The protein below binds the small molecule below.
Small molecule (SMILES): C=CC(=O)Nc1cc(Nc2nccc(-c3cn(C)c4ccccc34)n2)c(OC)cc1N(C)CCN(C)C

Binding-site contacts:
Ligand atom C6 contacts residue GLY103 of chain 1.A at 3.6 Å.
Ligand atom C13 contacts residue GLU111 of chain 1.A at 3.3 Å.
Ligand atom C3 contacts residue LEU25 of chain 1.A at 3.6 Å (hydrophobic).
Ligand atom C15 contacts residue MET100 of chain 1.A at 3.7 Å (hydrophobic).
Ligand atom C16 contacts residue ALA50 of chain 1.A at 3.5 Å (hydrophobic).
Ligand atom C12 contacts residue ASP107 of chain 1.A at 3.0 Å.
Ligand atom C21 contacts residue VAL33 of chain 1.A at 3.4 Å (hydrophobic).
Ligand atom C23 contacts residue PHE30 of chain 1.A at 3.9 Å (hydrophobic).
Ligand atom C26 contacts residue VAL33 of chain 1.A at 3.8 Å (hydrophobic).
Ligand atom O1 contacts residue PRO101 of chain 1.A at 3.5 Å (h-bond).
Ligand atom C4 contacts residue LEU25 of chain 1.A at 3.7 Å (hydrophobic).
Ligand atom C5 contacts residue LEU25 of chain 1.A at 3.7 Å (hydrophobic).
Ligand atom O1 contacts residue LEU99 of chain 1.A at 3.6 Å.
Ligand atom N3 contacts residue LEU99 of chain 1.A at 3.9 Å.
Ligand atom C22 contacts residue VAL33 of chain 1.A at 3.7 Å (hydrophobic).
Ligand atom O1 contacts residue MET100 of chain 1.A at 3.5 Å (h-bond).
Ligand atom C17 contacts residue LEU151 of chain 1.A at 3.6 Å (hydrophobic).
Ligand atom C16 contacts residue GLN98 of chain 1.A at 3.4 Å.
Ligand atom C4 contacts residue PRO101 of chain 1.A at 3.8 Å (hydrophobic).
Ligand atom N4 contacts residue MET100 of chain 1.A at 2.9 Å (h-bond).
Ligand atom N6 contacts residue VAL33 of chain 1.A at 3.4 Å.
Ligand atom N4 contacts residue LEU99 of chain 1.A at 3.9 Å.
Ligand atom O contacts residue SER104 of chain 1.A at 3.1 Å (h-bond).
Ligand atom C22 contacts residue PHE30 of chain 1.A at 3.6 Å (hydrophobic).
Ligand atom C3 contacts residue PRO101 of chain 1.A at 4.0 Å (hydrophobic).
Ligand atom C1 contacts residue GLY103 of chain 1.A at 3.9 Å.
Ligand atom C19 contacts residue VAL33 of chain 1.A at 3.8 Å (hydrophobic).
Ligand atom C9 contacts residue ASP107 of chain 1.A at 3.3 Å.
Ligand atom C16 contacts residue LEU151 of chain 1.A at 3.6 Å (hydrophobic).
Ligand atom C16 contacts residue MET100 of chain 1.A at 3.6 Å (hydrophobic).
Ligand atom C5 contacts residue MET100 of chain 1.A at 3.6 Å (hydrophobic).
Ligand atom N3 contacts residue LEU25 of chain 1.A at 3.8 Å.
Ligand atom C17 contacts residue ALA50 of chain 1.A at 3.6 Å (hydrophobic).
Ligand atom C27 contacts residue VAL33 of chain 1.A at 3.6 Å (hydrophobic).
Ligand atom C4 contacts residue MET100 of chain 1.A at 3.9 Å (hydrophobic).
Ligand atom C8 contacts residue ASP107 of chain 1.A at 3.6 Å.
Ligand atom C14 contacts residue LEU308 of chain 1.A at 3.8 Å (hydrophobic).
Ligand atom N3 contacts residue MET100 of chain 1.A at 3.0 Å (h-bond).
Ligand atom C14 contacts residue PRO101 of chain 1.A at 3.2 Å (hydrophobic).
Ligand atom O contacts residue GLY103 of chain 1.A at 3.4 Å.

Sequence of chain 1.A:
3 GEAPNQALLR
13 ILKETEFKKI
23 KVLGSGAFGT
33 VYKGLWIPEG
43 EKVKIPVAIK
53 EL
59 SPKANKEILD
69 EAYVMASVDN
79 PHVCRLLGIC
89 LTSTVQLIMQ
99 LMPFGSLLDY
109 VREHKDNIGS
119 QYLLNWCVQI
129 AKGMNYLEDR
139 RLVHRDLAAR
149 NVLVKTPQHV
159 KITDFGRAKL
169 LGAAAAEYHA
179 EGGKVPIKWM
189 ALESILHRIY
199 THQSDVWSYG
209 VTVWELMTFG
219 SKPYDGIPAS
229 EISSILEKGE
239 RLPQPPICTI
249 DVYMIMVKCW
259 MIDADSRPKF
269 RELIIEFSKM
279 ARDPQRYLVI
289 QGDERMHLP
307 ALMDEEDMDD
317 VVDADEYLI